Sequence of chain 1.A:
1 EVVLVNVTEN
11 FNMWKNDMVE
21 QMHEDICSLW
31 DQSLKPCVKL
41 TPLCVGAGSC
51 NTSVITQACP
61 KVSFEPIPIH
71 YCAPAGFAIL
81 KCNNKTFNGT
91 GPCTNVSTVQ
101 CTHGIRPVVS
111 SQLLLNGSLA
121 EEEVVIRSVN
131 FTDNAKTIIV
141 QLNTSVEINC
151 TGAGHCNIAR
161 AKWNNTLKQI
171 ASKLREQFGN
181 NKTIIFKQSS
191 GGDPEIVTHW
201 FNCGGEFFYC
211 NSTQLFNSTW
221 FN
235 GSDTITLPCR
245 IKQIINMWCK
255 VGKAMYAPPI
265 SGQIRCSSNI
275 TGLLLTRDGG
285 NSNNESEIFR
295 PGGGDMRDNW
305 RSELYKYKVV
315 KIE

The small molecule below binds the protein below.
Small molecule (SMILES): CC(=O)N[C@@H]1[C@@H](O)[C@H](O)[C@@H](CO)O[C@H]1O

Binding-site contacts:
Ligand atom C1 contacts residue ASN143 of chain 1.A at 1.4 Å.
Ligand atom N2 contacts residue THR144 of chain 1.A at 4.0 Å.
Ligand atom O7 contacts residue GLU122 of chain 1.A at 4.4 Å.
Ligand atom C7 contacts residue THR144 of chain 1.A at 4.4 Å.
Ligand atom C6 contacts residue VAL124 of chain 1.A at 4.1 Å (hydrophobic).
Ligand atom O6 contacts residue LYS173 of chain 1.A at 3.7 Å.
Ligand atom C6 contacts residue GLU123 of chain 1.A at 3.5 Å.
Ligand atom C5 contacts residue ASN143 of chain 1.A at 3.6 Å.
Ligand atom C4 contacts residue ASN143 of chain 1.A at 4.1 Å.
Ligand atom C7 contacts residue ASN143 of chain 1.A at 3.4 Å.
Ligand atom C2 contacts residue GLU122 of chain 1.A at 4.2 Å.
Ligand atom C3 contacts residue ASN143 of chain 1.A at 3.7 Å.
Ligand atom C6 contacts residue LYS173 of chain 1.A at 4.5 Å.
Ligand atom C2 contacts residue ASN143 of chain 1.A at 2.3 Å.
Ligand atom C1 contacts residue GLU123 of chain 1.A at 4.3 Å.
Ligand atom O7 contacts residue THR144 of chain 1.A at 4.3 Å.
Ligand atom N2 contacts residue ASN143 of chain 1.A at 2.7 Å (h-bond).
Ligand atom C5 contacts residue GLU123 of chain 1.A at 4.3 Å.
Ligand atom O5 contacts residue GLU123 of chain 1.A at 3.4 Å.
Ligand atom O6 contacts residue GLU123 of chain 1.A at 3.7 Å.
Ligand atom O4 contacts residue GLN169 of chain 1.A at 4.3 Å.
Ligand atom C5 contacts residue VAL124 of chain 1.A at 4.4 Å (hydrophobic).
Ligand atom O7 contacts residue ASN143 of chain 1.A at 3.3 Å (h-bond).
Ligand atom O6 contacts residue GLN169 of chain 1.A at 4.2 Å.
Ligand atom C1 contacts residue GLN169 of chain 1.A at 4.2 Å.
Ligand atom O5 contacts residue ASN143 of chain 1.A at 2.4 Å (h-bond).
Ligand atom C3 contacts residue GLN169 of chain 1.A at 4.2 Å.
Ligand atom O5 contacts residue VAL124 of chain 1.A at 3.6 Å (h-bond).
Ligand atom C1 contacts residue VAL124 of chain 1.A at 4.4 Å (hydrophobic).
Ligand atom O5 contacts residue GLU122 of chain 1.A at 3.8 Å.
Ligand atom C1 contacts residue GLU122 of chain 1.A at 3.8 Å.
Ligand atom O6 contacts residue VAL124 of chain 1.A at 3.4 Å (h-bond).
Ligand atom C5 contacts residue GLN169 of chain 1.A at 4.2 Å.